Sequence of chain 1.B:
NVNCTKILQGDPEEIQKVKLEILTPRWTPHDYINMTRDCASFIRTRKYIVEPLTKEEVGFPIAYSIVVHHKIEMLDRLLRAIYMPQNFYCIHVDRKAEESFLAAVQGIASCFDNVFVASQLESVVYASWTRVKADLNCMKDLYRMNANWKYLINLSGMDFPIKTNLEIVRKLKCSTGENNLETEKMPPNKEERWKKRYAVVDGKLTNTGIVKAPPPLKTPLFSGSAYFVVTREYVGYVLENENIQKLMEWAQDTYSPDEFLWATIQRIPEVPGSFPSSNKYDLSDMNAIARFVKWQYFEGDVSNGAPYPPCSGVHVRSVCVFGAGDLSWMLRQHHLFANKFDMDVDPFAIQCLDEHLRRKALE

The small molecule below binds the protein below.
Small molecule (SMILES): CC(=O)N[C@@H]1[C@@H](O)[C@H](O)[C@@H](CO)O[C@H]1O

Binding-site contacts:
Ligand atom C3 contacts residue ASN21 of chain 1.B at 3.9 Å.
Ligand atom C3 contacts residue THR23 of chain 1.B at 4.4 Å.
Ligand atom C6 contacts residue LYS24 of chain 1.B at 4.2 Å.
Ligand atom C7 contacts residue ASN21 of chain 1.B at 3.6 Å.
Ligand atom C4 contacts residue THR23 of chain 1.B at 4.3 Å.
Ligand atom C1 contacts residue ASN21 of chain 1.B at 1.4 Å.
Ligand atom C2 contacts residue ASN21 of chain 1.B at 2.6 Å.
Ligand atom O6 contacts residue LYS24 of chain 1.B at 3.6 Å.
Ligand atom N2 contacts residue ASN21 of chain 1.B at 3.0 Å (h-bond).
Ligand atom C6 contacts residue GLN27 of chain 1.B at 4.2 Å.
Ligand atom C1 contacts residue THR23 of chain 1.B at 4.0 Å.
Ligand atom C1 contacts residue LYS24 of chain 1.B at 4.0 Å.
Ligand atom O7 contacts residue ASN21 of chain 1.B at 3.5 Å (h-bond).
Ligand atom C5 contacts residue LYS24 of chain 1.B at 4.2 Å.
Ligand atom C4 contacts residue ASN21 of chain 1.B at 4.3 Å.
Ligand atom O5 contacts residue ASN21 of chain 1.B at 2.4 Å (h-bond).
Ligand atom O4 contacts residue THR23 of chain 1.B at 4.4 Å.
Ligand atom C5 contacts residue ASN21 of chain 1.B at 3.6 Å.
Ligand atom C6 contacts residue THR23 of chain 1.B at 4.0 Å.
Ligand atom C5 contacts residue THR23 of chain 1.B at 3.3 Å.
Ligand atom O5 contacts residue THR23 of chain 1.B at 3.9 Å.
Ligand atom O5 contacts residue LYS24 of chain 1.B at 3.4 Å.